This small molecule binds to this protein.
Small molecule (SMILES): Nc1ncnc2c1ncn2[C@@H]1O[C@H](CO)[C@@H](O[P](=O)(O)OC[C@H]2O[C@@H](n3ccc(=O)[nH]c3=O)[C@H](O)[C@@H]2O[P](=O)(O)OC[C@H]2O[C@@H](n3ccc(=O)[nH]c3=O)[C@H](O)[C@@H]2O[P](=O)(O)OC[C@H]2O[C@@H](n3ccc(=O)[nH]c3=O)[C@H](O)[C@@H]2O[P](=O)(O)OC[C@H]2O[C@@H](n3ccc(=O)[nH]c3=O)[C@H](O)[C@@H]2O[P](=O)(O)OC[C@H]2O[C@@H](n3ccc(=O)[nH]c3=O)[C@H](O)[C@@H]2O)[C@H]1O

Sequence of chain 14.A:
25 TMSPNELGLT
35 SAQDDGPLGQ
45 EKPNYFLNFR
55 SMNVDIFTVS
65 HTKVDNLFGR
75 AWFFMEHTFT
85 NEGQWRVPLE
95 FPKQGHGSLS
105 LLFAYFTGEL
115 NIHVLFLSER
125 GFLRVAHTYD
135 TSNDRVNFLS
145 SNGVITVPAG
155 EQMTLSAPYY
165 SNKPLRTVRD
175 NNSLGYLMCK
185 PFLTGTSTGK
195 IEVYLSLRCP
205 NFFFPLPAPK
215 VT

Binding-site contacts:
Ligand atom O2' contacts residue LEU41 of chain 14.B at 3.8 Å.
Ligand atom C1' contacts residue ARG68 of chain 14.B at 3.8 Å.
Ligand atom C2 contacts residue TYR58 of chain 14.B at 3.8 Å (hydrophobic).
Ligand atom N6 contacts residue TYR58 of chain 14.B at 3.5 Å (h-bond).
Ligand atom P contacts residue THR17 of chain 12.B at 3.9 Å.
Ligand atom O3' contacts residue TYR19 of chain 11.B at 3.0 Å (h-bond).
Ligand atom O2' contacts residue TYR19 of chain 11.B at 3.7 Å.
Ligand atom C6 contacts residue TYR58 of chain 14.B at 3.8 Å (hydrophobic).
Ligand atom OP2 contacts residue ARG55 of chain 14.B at 2.9 Å (salt-bridge).
Ligand atom N3 contacts residue ARG55 of chain 14.B at 3.2 Å (salt-bridge).
Ligand atom N1 contacts residue TRP21 of chain 12.B at 3.8 Å.
Ligand atom O4' contacts residue ARG68 of chain 14.B at 3.0 Å (salt-bridge).
Ligand atom O4' contacts residue ARG202 of chain 14.A at 3.9 Å.
Ligand atom C2 contacts residue TRP21 of chain 12.B at 3.2 Å (hydrophobic).
Ligand atom C2 contacts residue ALA56 of chain 14.B at 3.8 Å (hydrophobic).
Ligand atom C1' contacts residue TRP21 of chain 12.B at 3.9 Å (hydrophobic).
Ligand atom OP1 contacts residue THR17 of chain 12.B at 3.7 Å.
Ligand atom OP2 contacts residue ARG202 of chain 14.A at 3.6 Å.
Ligand atom N1 contacts residue ALA56 of chain 14.B at 3.2 Å (h-bond).
Ligand atom O3' contacts residue CYS203 of chain 14.A at 4.0 Å.
Ligand atom OP2 contacts residue THR17 of chain 12.B at 3.5 Å.
Ligand atom O2 contacts residue TYR58 of chain 14.B at 3.6 Å.
Ligand atom O4 contacts residue TRP21 of chain 12.B at 3.4 Å.
Ligand atom C5' contacts residue ARG202 of chain 14.A at 3.9 Å.
Ligand atom C4' contacts residue TYR19 of chain 11.B at 3.8 Å (hydrophobic).
Ligand atom N1 contacts residue TYR58 of chain 14.B at 3.5 Å.
Ligand atom C2' contacts residue THR17 of chain 12.B at 3.7 Å.
Ligand atom O2' contacts residue THR17 of chain 12.B at 2.8 Å.
Ligand atom O2' contacts residue ARG55 of chain 14.B at 3.8 Å.
Ligand atom N3 contacts residue TRP21 of chain 12.B at 3.2 Å.
Ligand atom C2 contacts residue ARG55 of chain 14.B at 3.1 Å.
Ligand atom O2' contacts residue THR44 of chain 14.B at 3.9 Å.
Ligand atom O2 contacts residue TRP21 of chain 12.B at 2.9 Å.
Ligand atom C4 contacts residue TRP21 of chain 12.B at 3.7 Å (hydrophobic).
Ligand atom C2' contacts residue ARG55 of chain 14.B at 3.4 Å.
Ligand atom O2' contacts residue ARG55 of chain 14.B at 3.1 Å (salt-bridge).
Ligand atom OP1 contacts residue TYR19 of chain 11.B at 3.6 Å (h-bond).
Ligand atom O2' contacts residue CYS203 of chain 14.A at 3.3 Å (h-bond).
Ligand atom OP1 contacts residue MET15 of chain 12.B at 3.1 Å.
Ligand atom N1 contacts residue ARG68 of chain 14.B at 3.9 Å.

Sequence of chain 12.B:
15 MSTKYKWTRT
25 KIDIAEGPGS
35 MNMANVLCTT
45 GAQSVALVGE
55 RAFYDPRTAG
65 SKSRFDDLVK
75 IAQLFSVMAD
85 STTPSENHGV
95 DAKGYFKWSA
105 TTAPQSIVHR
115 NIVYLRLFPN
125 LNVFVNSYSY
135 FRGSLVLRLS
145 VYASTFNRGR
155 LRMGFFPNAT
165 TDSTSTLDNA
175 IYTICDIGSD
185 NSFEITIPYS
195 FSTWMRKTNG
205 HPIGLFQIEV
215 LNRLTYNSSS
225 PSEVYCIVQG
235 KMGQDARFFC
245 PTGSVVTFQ

Sequence of chain 14.B:
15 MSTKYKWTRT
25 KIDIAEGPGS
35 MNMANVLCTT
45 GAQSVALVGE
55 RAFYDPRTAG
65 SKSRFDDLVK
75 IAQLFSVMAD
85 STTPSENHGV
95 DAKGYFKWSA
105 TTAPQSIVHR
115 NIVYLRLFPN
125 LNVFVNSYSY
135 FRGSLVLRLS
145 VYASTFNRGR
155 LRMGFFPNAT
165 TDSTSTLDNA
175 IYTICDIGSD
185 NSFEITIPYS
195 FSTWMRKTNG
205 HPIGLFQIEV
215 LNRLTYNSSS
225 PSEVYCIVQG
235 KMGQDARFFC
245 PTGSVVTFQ

Sequence of chain 11.B:
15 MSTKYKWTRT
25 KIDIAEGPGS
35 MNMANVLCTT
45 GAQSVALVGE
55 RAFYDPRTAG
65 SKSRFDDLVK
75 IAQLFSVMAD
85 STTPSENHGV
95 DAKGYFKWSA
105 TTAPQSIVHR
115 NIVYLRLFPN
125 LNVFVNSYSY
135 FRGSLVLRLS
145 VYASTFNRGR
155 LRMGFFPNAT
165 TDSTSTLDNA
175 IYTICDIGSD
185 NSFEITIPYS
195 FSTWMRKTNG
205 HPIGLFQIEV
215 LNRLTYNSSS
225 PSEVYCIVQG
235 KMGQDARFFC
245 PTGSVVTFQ